Binding-site contacts:
Ligand atom C4 contacts residue LEU106 of chain 8.A at 3.5 Å (hydrophobic).
Ligand atom C5A contacts residue ALA150 of chain 8.A at 4.0 Å (hydrophobic).
Ligand atom C1C contacts residue TYR128 of chain 8.A at 3.9 Å (hydrophobic).
Ligand atom O1B contacts residue TYR128 of chain 8.A at 3.4 Å (h-bond).
Ligand atom C2A contacts residue TYR152 of chain 8.A at 3.6 Å (hydrophobic).
Ligand atom C5 contacts residue MET221 of chain 8.A at 3.6 Å (hydrophobic).
Ligand atom O1A contacts residue PHE186 of chain 8.A at 3.0 Å.
Ligand atom C5A contacts residue VAL176 of chain 8.A at 3.6 Å (hydrophobic).
Ligand atom C3B contacts residue TYR152 of chain 8.A at 3.7 Å (hydrophobic).
Ligand atom C5B contacts residue TYR128 of chain 8.A at 4.0 Å (hydrophobic).
Ligand atom C4B contacts residue TYR152 of chain 8.A at 3.8 Å (hydrophobic).
Ligand atom N3A contacts residue PRO174 of chain 8.A at 3.7 Å.
Ligand atom O1 contacts residue MET221 of chain 8.A at 2.5 Å (h-bond).
Ligand atom C1C contacts residue MET221 of chain 8.A at 4.0 Å (hydrophobic).
Ligand atom C2A contacts residue PHE186 of chain 8.A at 3.3 Å (hydrophobic).
Ligand atom C5A contacts residue PHE186 of chain 8.A at 3.5 Å (hydrophobic).
Ligand atom C3B contacts residue VAL188 of chain 8.A at 3.8 Å (hydrophobic).
Ligand atom C5C contacts residue VAL191 of chain 8.A at 3.8 Å (hydrophobic).
Ligand atom C3C contacts residue TYR128 of chain 8.A at 3.4 Å (hydrophobic).
Ligand atom C4A contacts residue PRO174 of chain 8.A at 3.1 Å (hydrophobic).
Ligand atom C1B contacts residue TYR128 of chain 8.A at 3.6 Å (hydrophobic).
Ligand atom C5C contacts residue VAL188 of chain 8.A at 4.1 Å (hydrophobic).
Ligand atom C5B contacts residue MET224 of chain 8.A at 3.8 Å (hydrophobic).
Ligand atom N3A contacts residue ALA24 of chain 8.C at 3.8 Å.
Ligand atom C4C contacts residue VAL188 of chain 8.A at 3.7 Å (hydrophobic).
Ligand atom O1B contacts residue ILE104 of chain 8.A at 3.9 Å.
Ligand atom C2C contacts residue TYR197 of chain 8.A at 3.7 Å (hydrophobic).
Ligand atom C6B contacts residue ILE104 of chain 8.A at 3.6 Å (hydrophobic).
Ligand atom C5B contacts residue PHE186 of chain 8.A at 3.9 Å (hydrophobic).
Ligand atom C2C contacts residue MET221 of chain 8.A at 4.0 Å (hydrophobic).
Ligand atom C1C contacts residue LEU106 of chain 8.A at 4.0 Å (hydrophobic).
Ligand atom N3A contacts residue PHE186 of chain 8.A at 4.0 Å.
Ligand atom C1B contacts residue VAL188 of chain 8.A at 3.8 Å (hydrophobic).
Ligand atom C4C contacts residue VAL191 of chain 8.A at 3.0 Å (hydrophobic).
Ligand atom C1B contacts residue ILE104 of chain 8.A at 4.0 Å (hydrophobic).
Ligand atom C2B contacts residue VAL188 of chain 8.A at 3.5 Å (hydrophobic).
Ligand atom N2 contacts residue MET221 of chain 8.A at 3.4 Å (h-bond).
Ligand atom C4B contacts residue PHE186 of chain 8.A at 3.6 Å (hydrophobic).
Ligand atom C6B contacts residue TYR128 of chain 8.A at 3.3 Å (hydrophobic).
Ligand atom N3A contacts residue TYR152 of chain 8.A at 3.5 Å.

Sequence of chain 8.C:
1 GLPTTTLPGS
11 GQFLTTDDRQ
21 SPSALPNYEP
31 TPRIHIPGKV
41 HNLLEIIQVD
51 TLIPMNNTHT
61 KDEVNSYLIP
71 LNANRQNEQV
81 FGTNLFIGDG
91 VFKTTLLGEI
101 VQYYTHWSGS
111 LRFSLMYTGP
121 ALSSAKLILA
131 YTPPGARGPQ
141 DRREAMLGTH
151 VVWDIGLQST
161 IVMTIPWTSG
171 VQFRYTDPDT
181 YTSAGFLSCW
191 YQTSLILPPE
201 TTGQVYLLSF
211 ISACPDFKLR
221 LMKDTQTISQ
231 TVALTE

This protein binds this small molecule.
Small molecule (SMILES): Cc1cc(CCCCCOc2ccc(C3=NCCO3)cc2)on1

Sequence of chain 8.A:
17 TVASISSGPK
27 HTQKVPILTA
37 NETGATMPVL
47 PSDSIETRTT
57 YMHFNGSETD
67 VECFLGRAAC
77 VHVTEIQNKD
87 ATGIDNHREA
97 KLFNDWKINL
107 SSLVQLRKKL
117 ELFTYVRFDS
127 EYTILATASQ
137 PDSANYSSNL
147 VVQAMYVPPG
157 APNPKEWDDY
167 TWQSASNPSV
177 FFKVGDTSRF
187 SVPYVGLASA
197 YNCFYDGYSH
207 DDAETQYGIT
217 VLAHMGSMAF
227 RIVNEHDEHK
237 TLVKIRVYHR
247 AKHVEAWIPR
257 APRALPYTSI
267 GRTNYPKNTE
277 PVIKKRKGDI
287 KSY